Sequence of chain 11.A:
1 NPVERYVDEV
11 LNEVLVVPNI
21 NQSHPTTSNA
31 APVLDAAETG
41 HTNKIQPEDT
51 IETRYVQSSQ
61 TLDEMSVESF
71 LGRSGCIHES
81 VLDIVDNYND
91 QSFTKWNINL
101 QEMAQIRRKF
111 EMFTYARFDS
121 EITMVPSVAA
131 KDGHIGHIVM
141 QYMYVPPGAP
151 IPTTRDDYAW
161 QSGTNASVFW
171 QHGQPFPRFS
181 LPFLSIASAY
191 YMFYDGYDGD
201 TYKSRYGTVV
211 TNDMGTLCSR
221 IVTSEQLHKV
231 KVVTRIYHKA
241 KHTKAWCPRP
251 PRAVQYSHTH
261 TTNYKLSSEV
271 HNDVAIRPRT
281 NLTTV

A protein and the small-molecule ligand that binds it are described below.
Small molecule (SMILES): Cc1cc(CCCOc2c(C)cc(-n3nnc(C)n3)cc2C)on1

Binding-site contacts:
Ligand atom CM2 contacts residue ILE122 of chain 11.A at 3.9 Å (hydrophobic).
Ligand atom CM6 contacts residue TYR144 of chain 11.A at 3.7 Å (hydrophobic).
Ligand atom C5 contacts residue MET214 of chain 11.A at 3.7 Å (hydrophobic).
Ligand atom N5A contacts residue LEU217 of chain 11.A at 3.7 Å.
Ligand atom CM6 contacts residue LEU181 of chain 11.A at 3.8 Å (hydrophobic).
Ligand atom N2A contacts residue PHE179 of chain 11.A at 3.3 Å.
Ligand atom CM4 contacts residue TYR144 of chain 11.A at 3.8 Å (hydrophobic).
Ligand atom N3A contacts residue TYR144 of chain 11.A at 3.2 Å.
Ligand atom O1 contacts residue MET214 of chain 11.A at 3.2 Å.
Ligand atom CM4 contacts residue ALA166 of chain 11.A at 3.1 Å (hydrophobic).
Ligand atom C4 contacts residue LEU100 of chain 11.A at 3.8 Å (hydrophobic).
Ligand atom CM3 contacts residue TYR190 of chain 11.A at 3.8 Å (hydrophobic).
Ligand atom C1B contacts residue LEU181 of chain 11.A at 3.9 Å (hydrophobic).
Ligand atom C3 contacts residue LEU100 of chain 11.A at 3.7 Å (hydrophobic).
Ligand atom CM4 contacts residue VAL168 of chain 11.A at 3.9 Å (hydrophobic).
Ligand atom C6B contacts residue LEU181 of chain 11.A at 3.5 Å (hydrophobic).
Ligand atom C5B contacts residue TYR144 of chain 11.A at 3.7 Å (hydrophobic).
Ligand atom N2A contacts residue TYR144 of chain 11.A at 4.0 Å.
Ligand atom C5 contacts residue LEU100 of chain 11.A at 4.0 Å (hydrophobic).
Ligand atom CM4 contacts residue TYR142 of chain 11.A at 3.9 Å (hydrophobic).
Ligand atom N1A contacts residue LEU217 of chain 11.A at 3.4 Å.
Ligand atom N3A contacts residue PHE179 of chain 11.A at 3.6 Å.
Ligand atom N5A contacts residue PHE179 of chain 11.A at 3.2 Å.
Ligand atom O1B contacts residue ILE98 of chain 11.A at 3.1 Å.
Ligand atom CM6 contacts residue LEU184 of chain 11.A at 3.6 Å (hydrophobic).
Ligand atom C1C contacts residue MET214 of chain 11.A at 3.4 Å (hydrophobic).
Ligand atom C4A contacts residue PHE179 of chain 11.A at 3.5 Å (hydrophobic).
Ligand atom C1B contacts residue ILE98 of chain 11.A at 3.6 Å (hydrophobic).
Ligand atom C4 contacts residue TYR190 of chain 11.A at 3.8 Å (hydrophobic).
Ligand atom C4A contacts residue TYR144 of chain 11.A at 3.5 Å (hydrophobic).
Ligand atom C5B contacts residue LEU181 of chain 11.A at 3.6 Å (hydrophobic).
Ligand atom CM2 contacts residue ILE77 of chain 11.A at 3.9 Å (hydrophobic).
Ligand atom C3C contacts residue LEU181 of chain 11.A at 4.0 Å (hydrophobic).
Ligand atom N2 contacts residue LEU100 of chain 11.A at 3.8 Å.
Ligand atom C6B contacts residue ILE98 of chain 11.A at 3.8 Å (hydrophobic).
Ligand atom N2 contacts residue MET214 of chain 11.A at 3.7 Å.
Ligand atom N1A contacts residue MET124 of chain 11.A at 3.9 Å.
Ligand atom O1 contacts residue LEU100 of chain 11.A at 3.8 Å.
Ligand atom N1A contacts residue PHE179 of chain 11.A at 3.2 Å.
Ligand atom C4 contacts residue MET214 of chain 11.A at 4.0 Å (hydrophobic).